The small molecule below binds the protein below.
Small molecule (SMILES): CN(C)c1ncnc2c1ncn2[C@@H]1O[C@H](CO)[C@@H](N)[C@H]1O

Sequence of chain 2.A:
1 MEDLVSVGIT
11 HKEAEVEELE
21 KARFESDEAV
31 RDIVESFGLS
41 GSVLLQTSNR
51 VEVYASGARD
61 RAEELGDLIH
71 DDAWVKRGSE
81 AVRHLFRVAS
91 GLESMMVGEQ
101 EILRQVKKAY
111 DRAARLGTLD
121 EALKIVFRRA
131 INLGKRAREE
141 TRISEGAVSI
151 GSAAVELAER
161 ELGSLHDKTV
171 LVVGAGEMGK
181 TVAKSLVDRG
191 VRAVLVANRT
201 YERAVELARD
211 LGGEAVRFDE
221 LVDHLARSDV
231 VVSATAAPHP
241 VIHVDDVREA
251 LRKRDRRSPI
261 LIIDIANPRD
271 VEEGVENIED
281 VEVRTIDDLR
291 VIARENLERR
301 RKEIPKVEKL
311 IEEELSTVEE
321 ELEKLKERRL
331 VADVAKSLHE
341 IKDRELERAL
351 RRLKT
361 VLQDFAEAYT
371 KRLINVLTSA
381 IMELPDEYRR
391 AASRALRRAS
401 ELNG

Binding-site contacts:
Ligand atom O5' contacts residue SER48 of chain 2.A at 2.8 Å (h-bond).
Ligand atom N3' contacts residue SER48 of chain 2.A at 3.6 Å (h-bond).
Ligand atom C5' contacts residue SER48 of chain 2.A at 3.5 Å.
Ligand atom C2' contacts residue GLU1 of chain 2.B at 3.2 Å.
Ligand atom C2' contacts residue GLU101 of chain 2.A at 3.0 Å.
Ligand atom C3' contacts residue GLU101 of chain 2.A at 3.6 Å.
Ligand atom C1' contacts residue GLU101 of chain 2.A at 4.5 Å.
Ligand atom C3' contacts residue GLU1 of chain 2.B at 2.5 Å.
Ligand atom C4' contacts residue SER48 of chain 2.A at 4.1 Å.
Ligand atom N3' contacts residue GLU101 of chain 2.A at 3.1 Å (salt-bridge).
Ligand atom C8 contacts residue SER48 of chain 2.A at 4.3 Å.
Ligand atom O2' contacts residue GLU101 of chain 2.A at 2.5 Å (salt-bridge).
Ligand atom O2' contacts residue GLU1 of chain 2.B at 3.6 Å.
Ligand atom C4' contacts residue GLU1 of chain 2.B at 3.9 Å.
Ligand atom N3' contacts residue GLU1 of chain 2.B at 1.6 Å.
Ligand atom C3' contacts residue SER48 of chain 2.A at 3.6 Å.